A small-molecule ligand and the protein it binds are described below.
Small molecule (SMILES): C=C(F)CO[C@H]1CO[C@@H]2OC[C@H](OC(=O)N[C@@H](Cc3ccccc3)[C@H](O)CN(CC(C)C)S(=O)(=O)c3ccc4nc(NC)oc4c3)[C@@H]21

Binding-site contacts:
Ligand atom OAG contacts residue ILE50 of chain 1.A at 2.8 Å.
Ligand atom CAT contacts residue GLY48 of chain 1.A at 1.8 Å.
Ligand atom CAW contacts residue ASP25 of chain 1.B at 3.1 Å.
Ligand atom NBB contacts residue GLY27 of chain 1.A at 3.1 Å (h-bond).
Ligand atom CAD contacts residue GLY27 of chain 1.B at 3.6 Å.
Ligand atom CAY contacts residue ASP25 of chain 1.B at 3.1 Å.
Ligand atom CAQ contacts residue ALA28 of chain 1.B at 3.4 Å (hydrophobic).
Ligand atom CAO contacts residue GLY27 of chain 1.A at 3.6 Å.
Ligand atom OAF contacts residue ILE50 of chain 1.A at 3.3 Å.
Ligand atom FAI contacts residue GLY48 of chain 1.A at 3.5 Å.
Ligand atom CBH contacts residue GLY48 of chain 1.A at 3.1 Å.
Ligand atom OBC contacts residue GLY48 of chain 1.A at 2.7 Å (h-bond).
Ligand atom CBV contacts residue GLY48 of chain 1.A at 3.1 Å.
Ligand atom CBP contacts residue ASP25 of chain 1.B at 3.2 Å.
Ligand atom CAS contacts residue GLY48 of chain 1.B at 3.5 Å.
Ligand atom CBP contacts residue ASP25 of chain 1.A at 3.6 Å.
Ligand atom CAB contacts residue ASP30 of chain 1.B at 3.4 Å.
Ligand atom CAQ contacts residue ILE50 of chain 1.A at 3.4 Å (hydrophobic).
Ligand atom CAR contacts residue ASP30 of chain 1.B at 3.3 Å.
Ligand atom OBE contacts residue ASP30 of chain 1.A at 3.3 Å (salt-bridge).
Ligand atom CAN contacts residue GLY49 of chain 1.A at 3.4 Å.
Ligand atom CAX contacts residue GLY27 of chain 1.B at 3.5 Å.
Ligand atom CAR contacts residue ALA28 of chain 1.B at 3.3 Å (hydrophobic).
Ligand atom OBF contacts residue ALA28 of chain 1.A at 3.6 Å.
Ligand atom NAZ contacts residue ASP30 of chain 1.B at 3.1 Å (salt-bridge).
Ligand atom OAH contacts residue ASP25 of chain 1.A at 2.9 Å (salt-bridge).
Ligand atom CBL contacts residue ASP30 of chain 1.B at 3.5 Å.
Ligand atom CAM contacts residue THR82 of chain 1.B at 3.4 Å.
Ligand atom OAH contacts residue ASP25 of chain 1.B at 2.5 Å (salt-bridge).
Ligand atom CAU contacts residue GLY27 of chain 1.A at 3.6 Å.
Ligand atom CBR contacts residue GLY48 of chain 1.A at 2.8 Å.
Ligand atom CBU contacts residue ASP29 of chain 1.A at 3.6 Å.
Ligand atom OAH contacts residue GLY27 of chain 1.A at 3.5 Å.
Ligand atom NBA contacts residue ASP30 of chain 1.B at 2.5 Å (salt-bridge).
Ligand atom OBE contacts residue ASP29 of chain 1.A at 3.1 Å (salt-bridge).
Ligand atom OBD contacts residue ASP29 of chain 1.A at 2.9 Å (salt-bridge).
Ligand atom OAF contacts residue GLY49 of chain 1.B at 2.8 Å.
Ligand atom CBK contacts residue ILE50 of chain 1.A at 3.4 Å (hydrophobic).
Ligand atom CBO contacts residue GLY27 of chain 1.B at 3.6 Å.
Ligand atom SBW contacts residue ILE50 of chain 1.A at 3.4 Å.

Sequence of chain 1.A:
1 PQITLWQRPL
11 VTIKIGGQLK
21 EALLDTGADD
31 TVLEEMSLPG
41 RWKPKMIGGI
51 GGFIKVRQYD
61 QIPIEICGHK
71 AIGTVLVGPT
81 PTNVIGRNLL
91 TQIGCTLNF

Sequence of chain 1.B:
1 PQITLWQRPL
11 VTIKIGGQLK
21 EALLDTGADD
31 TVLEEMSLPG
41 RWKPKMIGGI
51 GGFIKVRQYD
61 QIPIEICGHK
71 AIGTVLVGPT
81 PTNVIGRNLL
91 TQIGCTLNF